Sequence of chain 1.B:
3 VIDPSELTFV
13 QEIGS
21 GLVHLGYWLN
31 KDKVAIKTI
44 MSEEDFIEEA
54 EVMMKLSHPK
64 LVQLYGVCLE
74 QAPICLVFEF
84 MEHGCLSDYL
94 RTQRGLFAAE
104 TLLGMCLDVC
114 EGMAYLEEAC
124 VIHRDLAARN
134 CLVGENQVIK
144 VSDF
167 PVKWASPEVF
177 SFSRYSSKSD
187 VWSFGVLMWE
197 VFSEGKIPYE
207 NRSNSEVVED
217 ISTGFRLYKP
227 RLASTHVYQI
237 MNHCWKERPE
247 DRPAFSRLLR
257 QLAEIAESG

Binding-site contacts:
Ligand atom C17 contacts residue ILE15 of chain 1.B at 3.8 Å (hydrophobic).
Ligand atom C12 contacts residue GLY87 of chain 1.A at 3.5 Å.
Ligand atom C24 contacts residue LEU135 of chain 1.A at 3.6 Å (hydrophobic).
Ligand atom C1 contacts residue LYS33 of chain 1.A at 3.5 Å.
Ligand atom N18 contacts residue PHE83 of chain 1.A at 3.9 Å.
Ligand atom C14 contacts residue GLY87 of chain 1.A at 3.5 Å.
Ligand atom C9 contacts residue GLU85 of chain 1.A at 3.2 Å.
Ligand atom C29 contacts residue MET149 of chain 1.A at 3.9 Å (hydrophobic).
Ligand atom C17 contacts residue LEU135 of chain 1.A at 3.7 Å (hydrophobic).
Ligand atom C12 contacts residue GLU85 of chain 1.A at 3.8 Å.
Ligand atom N30 contacts residue LYS37 of chain 1.A at 3.4 Å.
Ligand atom C28 contacts residue SER145 of chain 1.A at 3.3 Å.
Ligand atom C29 contacts residue ASP146 of chain 1.A at 3.9 Å.
Ligand atom C19 contacts residue ALA35 of chain 1.A at 3.6 Å (hydrophobic).
Ligand atom N18 contacts residue LEU135 of chain 1.A at 3.7 Å.
Ligand atom C13 contacts residue GLY87 of chain 1.A at 3.6 Å.
Ligand atom C7 contacts residue PHE83 of chain 1.A at 3.5 Å (hydrophobic).
Ligand atom O15 contacts residue GLY87 of chain 1.A at 3.5 Å.
Ligand atom C20 contacts residue ALA35 of chain 1.A at 3.3 Å (hydrophobic).
Ligand atom S25 contacts residue ILE15 of chain 1.B at 3.8 Å.
Ligand atom C29 contacts residue PHE81 of chain 1.A at 3.7 Å (hydrophobic).
Ligand atom C13 contacts residue MET84 of chain 1.A at 3.3 Å (hydrophobic).
Ligand atom C20 contacts residue GLU82 of chain 1.A at 3.4 Å.
Ligand atom C14 contacts residue PHE83 of chain 1.A at 3.9 Å (hydrophobic).
Ligand atom C13 contacts residue PHE83 of chain 1.A at 3.7 Å (hydrophobic).
Ligand atom C13 contacts residue GLU85 of chain 1.A at 3.9 Å.
Ligand atom C19 contacts residue LEU135 of chain 1.A at 3.6 Å (hydrophobic).
Ligand atom C8 contacts residue PHE83 of chain 1.A at 3.6 Å (hydrophobic).
Ligand atom N18 contacts residue MET84 of chain 1.A at 3.3 Å (h-bond).
Ligand atom N16 contacts residue MET84 of chain 1.A at 2.7 Å (h-bond).
Ligand atom C10 contacts residue GLU85 of chain 1.A at 3.9 Å.
Ligand atom C17 contacts residue MET84 of chain 1.A at 3.5 Å (hydrophobic).
Ligand atom C6 contacts residue PHE83 of chain 1.A at 3.9 Å (hydrophobic).
Ligand atom C28 contacts residue PHE81 of chain 1.A at 3.6 Å (hydrophobic).
Ligand atom C27 contacts residue SER145 of chain 1.A at 3.0 Å.
Ligand atom C14 contacts residue MET84 of chain 1.A at 3.4 Å (hydrophobic).
Ligand atom N16 contacts residue PHE83 of chain 1.A at 3.4 Å.
Ligand atom C7 contacts residue ILE15 of chain 1.B at 3.9 Å (hydrophobic).
Ligand atom S25 contacts residue LEU135 of chain 1.A at 3.7 Å.
Ligand atom C21 contacts residue ALA35 of chain 1.A at 3.6 Å (hydrophobic).

Sequence of chain 1.A:
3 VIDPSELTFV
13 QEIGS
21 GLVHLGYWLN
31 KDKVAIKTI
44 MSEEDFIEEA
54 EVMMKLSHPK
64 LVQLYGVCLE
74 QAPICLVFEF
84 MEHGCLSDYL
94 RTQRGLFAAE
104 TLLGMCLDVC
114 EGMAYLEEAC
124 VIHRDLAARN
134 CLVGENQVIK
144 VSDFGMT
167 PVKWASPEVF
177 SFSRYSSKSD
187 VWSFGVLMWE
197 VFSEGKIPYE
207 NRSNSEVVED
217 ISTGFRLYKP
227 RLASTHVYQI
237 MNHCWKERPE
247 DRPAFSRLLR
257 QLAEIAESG

The protein below binds the small molecule below.
Small molecule (SMILES): CN(C)Cc1ccc([C@H]2C[C@@H]2C(=O)Nc2nc3ccc(-c4cccnc4)cc3s2)cc1